Binding-site contacts:
Ligand atom CG2 contacts residue PHE71 of chain 28.A at 4.0 Å (hydrophobic).
Ligand atom CD1 contacts residue THR349 of chain 28.A at 4.3 Å.

The small molecule below binds the protein below.
Small molecule (SMILES): CC[C@H](C)[C@@H](C=O)NC(=O)[C@H](CO)NC(=O)[C@H](CCCCN)NC(=O)[C@@H](N)C(C)C

Sequence of chain 28.A:
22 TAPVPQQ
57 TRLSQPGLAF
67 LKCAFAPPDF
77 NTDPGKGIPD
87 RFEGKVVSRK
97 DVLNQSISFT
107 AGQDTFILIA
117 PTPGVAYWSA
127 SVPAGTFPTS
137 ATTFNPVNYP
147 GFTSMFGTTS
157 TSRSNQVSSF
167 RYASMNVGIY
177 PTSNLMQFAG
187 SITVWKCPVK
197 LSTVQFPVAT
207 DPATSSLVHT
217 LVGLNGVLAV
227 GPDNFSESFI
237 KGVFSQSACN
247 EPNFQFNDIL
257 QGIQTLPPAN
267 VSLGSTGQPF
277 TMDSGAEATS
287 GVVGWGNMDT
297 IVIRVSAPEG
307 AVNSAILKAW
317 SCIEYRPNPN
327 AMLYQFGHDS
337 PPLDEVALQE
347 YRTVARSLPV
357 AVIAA